This protein binds this small molecule.
Small molecule (SMILES): C[C@@H](Oc1cc(=O)[nH]c2ccccc12)c1cn(-c2ccc(Cl)cc2)nn1

Sequence of chain 1.B:
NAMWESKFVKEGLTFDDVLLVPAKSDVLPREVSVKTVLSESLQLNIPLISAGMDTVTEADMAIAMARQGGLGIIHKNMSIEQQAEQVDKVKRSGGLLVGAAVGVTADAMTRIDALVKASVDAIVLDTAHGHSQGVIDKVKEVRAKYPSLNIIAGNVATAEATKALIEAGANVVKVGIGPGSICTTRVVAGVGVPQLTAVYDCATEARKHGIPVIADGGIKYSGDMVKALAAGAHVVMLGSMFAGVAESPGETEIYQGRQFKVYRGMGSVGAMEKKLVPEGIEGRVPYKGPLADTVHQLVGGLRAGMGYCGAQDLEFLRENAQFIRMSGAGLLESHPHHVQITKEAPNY

Sequence of chain 4.B:
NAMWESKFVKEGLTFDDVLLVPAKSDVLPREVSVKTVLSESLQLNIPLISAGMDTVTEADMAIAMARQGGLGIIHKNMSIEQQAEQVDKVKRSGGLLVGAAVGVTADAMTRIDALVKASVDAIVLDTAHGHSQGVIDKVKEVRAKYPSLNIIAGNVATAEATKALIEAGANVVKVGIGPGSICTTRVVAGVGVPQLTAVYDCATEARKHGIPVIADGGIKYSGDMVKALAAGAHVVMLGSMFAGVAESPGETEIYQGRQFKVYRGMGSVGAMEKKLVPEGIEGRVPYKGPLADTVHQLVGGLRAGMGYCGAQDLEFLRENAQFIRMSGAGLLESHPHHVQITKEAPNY

Binding-site contacts:
Ligand atom C20 contacts residue TYR342 of chain 4.B at 3.6 Å (hydrophobic).
Ligand atom C2 contacts residue MET288 of chain 1.B at 3.5 Å (hydrophobic).
Ligand atom CL1 contacts residue TYR342 of chain 4.B at 3.5 Å.
Ligand atom N3 contacts residue LEU310 of chain 1.B at 4.0 Å.
Ligand atom O1 contacts residue GLU313 of chain 1.B at 4.0 Å.
Ligand atom C3 contacts residue GLY289 of chain 1.B at 4.0 Å.
Ligand atom C18 contacts residue PRO51 of chain 4.B at 3.9 Å (hydrophobic).
Ligand atom C12 contacts residue GLU313 of chain 1.B at 3.9 Å.
Ligand atom C21 contacts residue TYR342 of chain 4.B at 3.7 Å (hydrophobic).
Ligand atom C7 contacts residue GLU313 of chain 1.B at 3.8 Å.
Ligand atom C12 contacts residue VAL311 of chain 1.B at 3.4 Å (hydrophobic).
Ligand atom O1 contacts residue GLY289 of chain 1.B at 3.4 Å.
Ligand atom N3 contacts residue ALA150 of chain 1.B at 3.9 Å.
Ligand atom C10 contacts residue IMP1 of chain 1.G at 3.9 Å.
Ligand atom C21 contacts residue GLU313 of chain 1.B at 3.5 Å.
Ligand atom C15 contacts residue GLU313 of chain 1.B at 3.3 Å.
Ligand atom C8 contacts residue GLU313 of chain 1.B at 4.0 Å.
Ligand atom C8 contacts residue THR207 of chain 1.B at 3.7 Å.
Ligand atom C1 contacts residue GLY289 of chain 1.B at 3.5 Å.
Ligand atom CL1 contacts residue HIS151 of chain 1.B at 3.8 Å.
Ligand atom CL1 contacts residue GLY341 of chain 4.B at 3.2 Å.
Ligand atom C9 contacts residue ALA150 of chain 1.B at 4.0 Å (hydrophobic).
Ligand atom C11 contacts residue GLY289 of chain 1.B at 4.0 Å.
Ligand atom C8 contacts residue ALA150 of chain 1.B at 3.8 Å (hydrophobic).
Ligand atom C14 contacts residue LEU310 of chain 1.B at 3.7 Å (hydrophobic).
Ligand atom C19 contacts residue PRO51 of chain 4.B at 3.8 Å (hydrophobic).
Ligand atom C9 contacts residue IMP1 of chain 1.G at 3.4 Å.
Ligand atom C8 contacts residue IMP1 of chain 1.G at 3.2 Å.
Ligand atom C3 contacts residue MET288 of chain 1.B at 3.7 Å (hydrophobic).
Ligand atom C7 contacts residue IMP1 of chain 1.G at 3.6 Å.
Ligand atom C16 contacts residue ALA150 of chain 1.B at 3.8 Å (hydrophobic).
Ligand atom N2 contacts residue LEU310 of chain 1.B at 3.6 Å.
Ligand atom O2 contacts residue MET288 of chain 1.B at 3.4 Å.
Ligand atom C8 contacts residue TYR342 of chain 4.B at 3.8 Å (hydrophobic).
Ligand atom C2 contacts residue GLY289 of chain 1.B at 3.4 Å.
Ligand atom N1 contacts residue LEU310 of chain 1.B at 3.4 Å.
Ligand atom C11 contacts residue MET294 of chain 1.B at 3.8 Å (hydrophobic).
Ligand atom C12 contacts residue MET294 of chain 1.B at 3.6 Å (hydrophobic).
Ligand atom C7 contacts residue ALA150 of chain 1.B at 3.8 Å (hydrophobic).
Ligand atom C20 contacts residue PRO51 of chain 4.B at 3.9 Å (hydrophobic).